Binding-site contacts:
Ligand atom CA5 contacts residue VAL272 of chain 1.C at 4.0 Å (hydrophobic).
Ligand atom CA5 contacts residue GLN282 of chain 1.C at 3.5 Å.
Ligand atom CB4 contacts residue ALA259 of chain 1.C at 3.5 Å (hydrophobic).
Ligand atom CA2 contacts residue FE21 of chain 1.CA at 3.9 Å.
Ligand atom CA5 contacts residue PHE275 of chain 1.C at 3.5 Å (hydrophobic).
Ligand atom OA2 contacts residue FE21 of chain 1.CA at 3.5 Å.
Ligand atom OB2 contacts residue GLY178 of chain 1.C at 3.9 Å.
Ligand atom CA6 contacts residue PHE275 of chain 1.C at 3.3 Å (hydrophobic).
Ligand atom CA2 contacts residue LEU270 of chain 1.C at 4.0 Å (hydrophobic).
Ligand atom CB6 contacts residue PHE275 of chain 1.C at 3.5 Å (hydrophobic).
Ligand atom OA2 contacts residue GLY178 of chain 1.C at 3.2 Å (h-bond).
Ligand atom CA2 contacts residue VAL272 of chain 1.C at 4.0 Å (hydrophobic).
Ligand atom CA6 contacts residue VAL272 of chain 1.C at 3.9 Å (hydrophobic).
Ligand atom OA3 contacts residue TYR286 of chain 1.C at 3.9 Å.
Ligand atom OA3 contacts residue GLU284 of chain 1.C at 2.6 Å (salt-bridge).
Ligand atom OA2 contacts residue HIS183 of chain 1.C at 3.4 Å.
Ligand atom CA3 contacts residue LEU270 of chain 1.C at 3.6 Å (hydrophobic).
Ligand atom CA5 contacts residue ASN330 of chain 1.C at 3.8 Å.
Ligand atom OA3 contacts residue ASN330 of chain 1.C at 4.0 Å.
Ligand atom OA3 contacts residue LEU270 of chain 1.C at 3.3 Å.
Ligand atom CA4 contacts residue GLN282 of chain 1.C at 3.3 Å.
Ligand atom OB2 contacts residue VAL272 of chain 1.C at 3.9 Å.
Ligand atom CB4 contacts residue ILE184 of chain 1.C at 3.6 Å (hydrophobic).
Ligand atom CA1 contacts residue PHE329 of chain 1.C at 3.8 Å (hydrophobic).
Ligand atom CA6 contacts residue PHE329 of chain 1.C at 3.7 Å (hydrophobic).
Ligand atom CB6 contacts residue PHE329 of chain 1.C at 3.4 Å (hydrophobic).
Ligand atom CA3 contacts residue ASN330 of chain 1.C at 3.7 Å.
Ligand atom CB3 contacts residue ILE262 of chain 1.C at 3.5 Å (hydrophobic).
Ligand atom CA4 contacts residue GLU284 of chain 1.C at 3.7 Å.
Ligand atom CA1 contacts residue VAL272 of chain 1.C at 3.8 Å (hydrophobic).
Ligand atom CB3 contacts residue ALA259 of chain 1.C at 3.8 Å (hydrophobic).
Ligand atom CB2 contacts residue ILE262 of chain 1.C at 3.8 Å (hydrophobic).
Ligand atom CB5 contacts residue PHE329 of chain 1.C at 3.9 Å (hydrophobic).
Ligand atom CA3 contacts residue GLU284 of chain 1.C at 3.6 Å.
Ligand atom CB1 contacts residue VAL272 of chain 1.C at 4.0 Å (hydrophobic).
Ligand atom CA4 contacts residue ASN330 of chain 1.C at 3.3 Å.
Ligand atom OB2 contacts residue ILE262 of chain 1.C at 3.5 Å.
Ligand atom OA3 contacts residue GLY178 of chain 1.C at 3.9 Å.
Ligand atom CB5 contacts residue ALA259 of chain 1.C at 3.9 Å (hydrophobic).
Ligand atom CB5 contacts residue LEU200 of chain 1.C at 3.8 Å (hydrophobic).

Sequence of chain 1.C:
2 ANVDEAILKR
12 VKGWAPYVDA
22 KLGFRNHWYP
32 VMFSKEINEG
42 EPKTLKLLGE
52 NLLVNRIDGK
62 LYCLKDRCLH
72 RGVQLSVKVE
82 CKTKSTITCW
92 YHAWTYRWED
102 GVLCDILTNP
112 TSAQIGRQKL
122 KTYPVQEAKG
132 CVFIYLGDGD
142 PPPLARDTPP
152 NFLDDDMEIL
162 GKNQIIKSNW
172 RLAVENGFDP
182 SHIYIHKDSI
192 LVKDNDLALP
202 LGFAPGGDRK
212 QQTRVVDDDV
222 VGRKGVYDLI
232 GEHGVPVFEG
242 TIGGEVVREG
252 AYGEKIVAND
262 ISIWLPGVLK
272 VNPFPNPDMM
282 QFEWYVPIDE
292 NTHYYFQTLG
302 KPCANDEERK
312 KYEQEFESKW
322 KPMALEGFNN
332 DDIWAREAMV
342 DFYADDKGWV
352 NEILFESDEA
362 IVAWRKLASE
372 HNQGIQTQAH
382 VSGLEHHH

The protein below binds the small molecule below.
Small molecule (SMILES): Oc1ccccc1-c1cccc(O)c1O